Binding-site contacts:
Ligand atom C5' contacts residue GLU2 of chain 18.C at 3.2 Å.
Ligand atom C1' contacts residue PRO190 of chain 59.C at 3.9 Å (hydrophobic).
Ligand atom O4' contacts residue ARG180 of chain 59.C at 4.0 Å.
Ligand atom O3' contacts residue SER126 of chain 59.C at 3.3 Å.
Ligand atom O3' contacts residue THR3 of chain 18.C at 3.8 Å.
Ligand atom C5 contacts residue ILE350 of chain 59.C at 3.6 Å (hydrophobic).
Ligand atom OP2 contacts residue LYS7 of chain 18.C at 2.6 Å (salt-bridge).
Ligand atom N7 contacts residue ILE350 of chain 59.C at 3.8 Å.
Ligand atom P contacts residue LYS7 of chain 18.C at 3.2 Å.
Ligand atom OP1 contacts residue ASN4 of chain 18.C at 3.5 Å.
Ligand atom OP1 contacts residue THR3 of chain 18.C at 2.9 Å (h-bond).
Ligand atom P contacts residue THR3 of chain 18.C at 3.9 Å.
Ligand atom O4' contacts residue MET1 of chain 18.C at 3.7 Å.
Ligand atom C6 contacts residue ILE350 of chain 59.C at 3.8 Å (hydrophobic).
Ligand atom C5' contacts residue THR124 of chain 59.C at 3.5 Å.
Ligand atom C4 contacts residue VAL192 of chain 59.C at 3.9 Å (hydrophobic).
Ligand atom O3' contacts residue GLU2 of chain 18.C at 3.6 Å.
Ligand atom C1' contacts residue ARG180 of chain 59.C at 3.7 Å.
Ligand atom C4' contacts residue THR124 of chain 59.C at 3.6 Å.
Ligand atom C2 contacts residue VAL192 of chain 59.C at 3.7 Å (hydrophobic).
Ligand atom N6 contacts residue THR349 of chain 59.C at 3.9 Å.
Ligand atom O4' contacts residue PRO190 of chain 59.C at 3.2 Å.
Ligand atom C5' contacts residue SER126 of chain 59.C at 3.9 Å.
Ligand atom N6 contacts residue ILE350 of chain 59.C at 4.0 Å.
Ligand atom OP1 contacts residue THR124 of chain 59.C at 4.0 Å.
Ligand atom O2' contacts residue MET1 of chain 18.C at 3.2 Å (h-bond).
Ligand atom OP1 contacts residue SER126 of chain 59.C at 2.8 Å (h-bond).
Ligand atom P contacts residue SER126 of chain 59.C at 3.7 Å.
Ligand atom N3 contacts residue VAL192 of chain 59.C at 3.4 Å.
Ligand atom C4' contacts residue SER126 of chain 59.C at 3.4 Å.
Ligand atom O2' contacts residue MET125 of chain 59.C at 3.6 Å.
Ligand atom C4' contacts residue GLU2 of chain 18.C at 3.5 Å.
Ligand atom O2' contacts residue SER126 of chain 59.C at 3.6 Å (h-bond).
Ligand atom OP1 contacts residue LYS7 of chain 18.C at 3.4 Å (salt-bridge).
Ligand atom N3 contacts residue ARG180 of chain 59.C at 4.0 Å.
Ligand atom O5' contacts residue LYS7 of chain 18.C at 3.4 Å (salt-bridge).
Ligand atom C2 contacts residue ARG180 of chain 59.C at 3.6 Å.
Ligand atom O2' contacts residue ARG180 of chain 59.C at 3.9 Å.
Ligand atom OP1 contacts residue THR124 of chain 59.C at 3.8 Å.
Ligand atom C4' contacts residue MET1 of chain 18.C at 3.9 Å (hydrophobic).

Sequence of chain 59.C:
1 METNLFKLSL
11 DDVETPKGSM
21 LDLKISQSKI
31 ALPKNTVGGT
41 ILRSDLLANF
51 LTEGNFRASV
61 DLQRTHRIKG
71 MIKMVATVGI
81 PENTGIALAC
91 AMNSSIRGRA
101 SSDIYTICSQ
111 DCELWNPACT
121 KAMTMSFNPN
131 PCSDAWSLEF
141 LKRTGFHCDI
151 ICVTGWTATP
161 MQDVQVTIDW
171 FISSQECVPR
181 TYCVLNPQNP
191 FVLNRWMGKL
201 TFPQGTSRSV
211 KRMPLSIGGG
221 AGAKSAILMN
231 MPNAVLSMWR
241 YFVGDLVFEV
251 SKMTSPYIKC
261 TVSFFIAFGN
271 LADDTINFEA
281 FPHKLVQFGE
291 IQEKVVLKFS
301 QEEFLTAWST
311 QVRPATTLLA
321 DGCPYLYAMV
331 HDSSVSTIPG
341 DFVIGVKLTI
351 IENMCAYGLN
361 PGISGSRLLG

A protein and the small-molecule ligand that binds it are described below.
Small molecule (SMILES): Nc1ccn([C@@H]2O[C@H](CO[P](=O)(O)O[C@H]3[C@@H](O)[C@H](n4ccc(=O)[nH]c4=O)O[C@@H]3CO[P](=O)(O)O[C@H]3[C@@H](O)[C@H](n4ccc(N)nc4=O)O[C@@H]3CO[P](=O)(O)O[C@H]3[C@@H](O)[C@H](n4ccc(=O)[nH]c4=O)O[C@@H]3CO[P](=O)(O)O[C@H]3[C@@H](O)[C@H](n4cnc5c(=O)nc(N)[nH]c54)O[C@@H]3CO[P](=O)(O)O[C@H]3[C@@H](O)[C@H](n4cnc5c(N)ncnc54)O[C@@H]3CO)[C@@H](O)[C@H]2O)c(=O)n1

Sequence of chain 18.C:
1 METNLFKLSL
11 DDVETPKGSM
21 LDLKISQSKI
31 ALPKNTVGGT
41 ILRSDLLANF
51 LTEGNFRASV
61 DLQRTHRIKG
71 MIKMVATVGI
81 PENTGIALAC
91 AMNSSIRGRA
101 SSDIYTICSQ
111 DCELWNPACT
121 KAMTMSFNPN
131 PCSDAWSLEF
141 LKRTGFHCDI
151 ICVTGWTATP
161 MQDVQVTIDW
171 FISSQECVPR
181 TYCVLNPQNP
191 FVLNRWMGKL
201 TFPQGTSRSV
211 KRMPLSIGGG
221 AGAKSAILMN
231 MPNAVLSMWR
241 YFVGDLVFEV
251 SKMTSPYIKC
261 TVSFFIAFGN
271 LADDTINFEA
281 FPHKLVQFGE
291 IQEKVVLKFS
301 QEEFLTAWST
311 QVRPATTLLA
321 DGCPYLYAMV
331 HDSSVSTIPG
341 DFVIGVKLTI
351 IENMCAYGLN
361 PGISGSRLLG